Sequence of chain 1.A:
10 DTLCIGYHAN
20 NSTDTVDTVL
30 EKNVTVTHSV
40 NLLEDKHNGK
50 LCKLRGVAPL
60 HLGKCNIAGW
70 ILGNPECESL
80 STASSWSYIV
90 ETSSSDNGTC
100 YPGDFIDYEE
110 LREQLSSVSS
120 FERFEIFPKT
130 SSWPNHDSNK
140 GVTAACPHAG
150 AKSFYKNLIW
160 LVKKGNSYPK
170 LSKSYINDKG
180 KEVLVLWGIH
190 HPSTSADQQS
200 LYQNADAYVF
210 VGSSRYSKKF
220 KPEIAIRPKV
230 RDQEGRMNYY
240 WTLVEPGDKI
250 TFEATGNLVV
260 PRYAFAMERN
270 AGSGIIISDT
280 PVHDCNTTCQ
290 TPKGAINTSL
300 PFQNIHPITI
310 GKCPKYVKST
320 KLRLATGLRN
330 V

The small molecule below binds the protein below.
Small molecule (SMILES): CC(=O)N[C@H]1[C@H](O[C@H]2[C@H](O)[C@@H](NC(C)=O)CO[C@@H]2CO)O[C@H](CO)[C@@H](O)[C@@H]1O

Binding-site contacts:
Ligand atom C5 contacts residue ASN96 of chain 1.A at 3.6 Å.
Ligand atom C7 contacts residue CYS99 of chain 1.A at 3.4 Å (hydrophobic).
Ligand atom C7 contacts residue ASN73 of chain 1.A at 3.4 Å.
Ligand atom C6 contacts residue ARG230 of chain 1.A at 3.6 Å.
Ligand atom C1 contacts residue ASN96 of chain 1.A at 1.4 Å.
Ligand atom C2 contacts residue GLU75 of chain 1.A at 4.1 Å.
Ligand atom C7 contacts residue ARG230 of chain 1.A at 3.5 Å.
Ligand atom N2 contacts residue ASN96 of chain 1.A at 2.8 Å (h-bond).
Ligand atom O7 contacts residue ASN96 of chain 1.A at 3.1 Å (h-bond).
Ligand atom C8 contacts residue PRO146 of chain 1.A at 4.1 Å (hydrophobic).
Ligand atom C5 contacts residue ARG230 of chain 1.A at 3.9 Å.
Ligand atom O7 contacts residue ASN73 of chain 1.A at 3.0 Å (h-bond).
Ligand atom C6 contacts residue ASP95 of chain 1.A at 4.2 Å.
Ligand atom O5 contacts residue ASP95 of chain 1.A at 4.4 Å.
Ligand atom O3 contacts residue ARG230 of chain 1.A at 2.5 Å (salt-bridge).
Ligand atom C7 contacts residue ASN96 of chain 1.A at 3.2 Å.
Ligand atom O6 contacts residue ARG230 of chain 1.A at 3.0 Å (salt-bridge).
Ligand atom O5 contacts residue ARG230 of chain 1.A at 3.5 Å (salt-bridge).
Ligand atom O7 contacts residue ARG230 of chain 1.A at 4.0 Å.
Ligand atom O6 contacts residue ASP95 of chain 1.A at 2.8 Å.
Ligand atom C2 contacts residue ARG230 of chain 1.A at 3.8 Å.
Ligand atom C4 contacts residue ARG230 of chain 1.A at 4.0 Å.
Ligand atom C4 contacts residue ASN96 of chain 1.A at 4.2 Å.
Ligand atom O6 contacts residue ASN96 of chain 1.A at 4.1 Å.
Ligand atom N2 contacts residue GLU75 of chain 1.A at 3.5 Å.
Ligand atom C6 contacts residue ASN96 of chain 1.A at 4.4 Å.
Ligand atom N2 contacts residue ARG230 of chain 1.A at 3.6 Å (salt-bridge).
Ligand atom C7 contacts residue GLU75 of chain 1.A at 4.2 Å.
Ligand atom C8 contacts residue ARG230 of chain 1.A at 3.8 Å.
Ligand atom C1 contacts residue GLU75 of chain 1.A at 3.5 Å.
Ligand atom N2 contacts residue ASN73 of chain 1.A at 4.3 Å.
Ligand atom C8 contacts residue CYS145 of chain 1.A at 3.7 Å (hydrophobic).
Ligand atom C8 contacts residue CYS99 of chain 1.A at 2.8 Å (hydrophobic).
Ligand atom C3 contacts residue ARG230 of chain 1.A at 3.7 Å.
Ligand atom C8 contacts residue ASN73 of chain 1.A at 3.6 Å.
Ligand atom O7 contacts residue CYS99 of chain 1.A at 3.2 Å.
Ligand atom C3 contacts residue ASN96 of chain 1.A at 3.7 Å.
Ligand atom C2 contacts residue ASN96 of chain 1.A at 2.4 Å.
Ligand atom O5 contacts residue ASN96 of chain 1.A at 2.4 Å (h-bond).
Ligand atom C8 contacts residue ALA144 of chain 1.A at 3.9 Å (hydrophobic).